Sequence of chain 1.A:
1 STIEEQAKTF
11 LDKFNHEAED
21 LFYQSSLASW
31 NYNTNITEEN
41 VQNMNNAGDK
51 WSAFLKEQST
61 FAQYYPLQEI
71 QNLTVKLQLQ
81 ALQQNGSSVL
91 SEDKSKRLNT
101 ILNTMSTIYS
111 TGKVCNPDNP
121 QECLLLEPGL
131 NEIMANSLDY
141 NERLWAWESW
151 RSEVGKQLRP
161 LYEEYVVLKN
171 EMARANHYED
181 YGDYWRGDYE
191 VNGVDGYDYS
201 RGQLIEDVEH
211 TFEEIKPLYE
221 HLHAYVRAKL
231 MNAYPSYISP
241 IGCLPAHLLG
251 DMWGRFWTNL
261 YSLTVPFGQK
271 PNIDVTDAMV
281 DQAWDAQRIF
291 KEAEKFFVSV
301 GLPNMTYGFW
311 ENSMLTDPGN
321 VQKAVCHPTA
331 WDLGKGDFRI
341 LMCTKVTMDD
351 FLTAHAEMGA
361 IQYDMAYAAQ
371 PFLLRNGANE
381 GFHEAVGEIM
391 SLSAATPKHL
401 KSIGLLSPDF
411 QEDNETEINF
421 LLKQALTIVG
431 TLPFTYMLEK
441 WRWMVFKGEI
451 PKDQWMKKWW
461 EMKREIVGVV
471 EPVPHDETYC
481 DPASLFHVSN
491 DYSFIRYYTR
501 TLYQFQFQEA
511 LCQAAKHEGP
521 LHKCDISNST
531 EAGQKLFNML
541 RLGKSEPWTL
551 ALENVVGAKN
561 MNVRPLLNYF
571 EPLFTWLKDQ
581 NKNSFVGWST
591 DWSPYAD

This small molecule binds to this protein.
Small molecule (SMILES): CC(=O)N[C@@H]1[C@@H](O)[C@H](O)[C@@H](CO)O[C@H]1O

Binding-site contacts:
Ligand atom C7 contacts residue ASN304 of chain 1.A at 3.8 Å.
Ligand atom C6 contacts residue GLU294 of chain 1.A at 4.1 Å.
Ligand atom C2 contacts residue ASN304 of chain 1.A at 2.6 Å.
Ligand atom O6 contacts residue LYS291 of chain 1.A at 4.1 Å.
Ligand atom C4 contacts residue ASN304 of chain 1.A at 4.0 Å.
Ligand atom C6 contacts residue ASN304 of chain 1.A at 4.3 Å.
Ligand atom C1 contacts residue ASN304 of chain 1.A at 1.5 Å.
Ligand atom C5 contacts residue ASN304 of chain 1.A at 3.4 Å.
Ligand atom C3 contacts residue ASN304 of chain 1.A at 3.8 Å.
Ligand atom O5 contacts residue ASN304 of chain 1.A at 2.0 Å (h-bond).
Ligand atom C6 contacts residue LYS291 of chain 1.A at 4.1 Å.
Ligand atom N2 contacts residue ASN304 of chain 1.A at 3.4 Å (h-bond).
Ligand atom C8 contacts residue ASN304 of chain 1.A at 3.7 Å.